The protein below binds the small molecule below.
Small molecule (SMILES): O=C(O)CC(=O)NCCCNCc1ccc(-c2ccccc2)c(Cl)c1

Binding-site contacts:
Ligand atom N1 contacts residue PRO182 of chain 1.B at 3.0 Å (h-bond).
Ligand atom C4 contacts residue PRO182 of chain 1.B at 3.4 Å (hydrophobic).
Ligand atom C7 contacts residue VAL185 of chain 1.B at 3.8 Å (hydrophobic).
Ligand atom C contacts residue ASN141 of chain 1.B at 3.2 Å.
Ligand atom C3 contacts residue MET186 of chain 1.B at 3.6 Å (hydrophobic).
Ligand atom C6 contacts residue VAL185 of chain 1.B at 3.3 Å (hydrophobic).
Ligand atom C12 contacts residue PRO182 of chain 1.B at 3.4 Å (hydrophobic).
Ligand atom O contacts residue ASN141 of chain 1.B at 3.4 Å (h-bond).
Ligand atom C4 contacts residue HIS183 of chain 1.B at 3.6 Å.
Ligand atom O contacts residue PHE144 of chain 1.B at 3.8 Å.
Ligand atom C10 contacts residue ILE187 of chain 1.B at 3.9 Å (hydrophobic).
Ligand atom C9 contacts residue ILE187 of chain 1.B at 3.7 Å (hydrophobic).
Ligand atom C4 contacts residue MET186 of chain 1.B at 4.0 Å (hydrophobic).
Ligand atom C5 contacts residue VAL185 of chain 1.B at 3.1 Å (hydrophobic).
Ligand atom C5 contacts residue PRO182 of chain 1.B at 3.7 Å (hydrophobic).
Ligand atom CL contacts residue PRO182 of chain 1.B at 3.6 Å.
Ligand atom C16 contacts residue MET248 of chain 1.B at 3.7 Å (hydrophobic).
Ligand atom CL contacts residue VAL185 of chain 1.B at 3.5 Å.
Ligand atom O1 contacts residue ASN141 of chain 1.B at 2.9 Å (h-bond).
Ligand atom C15 contacts residue MET248 of chain 1.B at 3.1 Å (hydrophobic).
Ligand atom C8 contacts residue ILE187 of chain 1.B at 3.8 Å (hydrophobic).
Ligand atom C14 contacts residue MET248 of chain 1.B at 3.3 Å (hydrophobic).
Ligand atom C17 contacts residue TYR159 of chain 1.B at 3.7 Å (hydrophobic).
Ligand atom C16 contacts residue ILE156 of chain 1.B at 3.9 Å (hydrophobic).
Ligand atom C18 contacts residue TYR159 of chain 1.B at 3.9 Å (hydrophobic).
Ligand atom O2 contacts residue HIS183 of chain 1.B at 3.3 Å.
Ligand atom C3 contacts residue HIS183 of chain 1.B at 3.9 Å.
Ligand atom N contacts residue ASN141 of chain 1.B at 3.1 Å (h-bond).
Ligand atom C12 contacts residue VAL185 of chain 1.B at 3.5 Å (hydrophobic).
Ligand atom O contacts residue THR142 of chain 1.B at 3.8 Å.
Ligand atom C1 contacts residue PHE144 of chain 1.B at 3.5 Å (hydrophobic).
Ligand atom C4 contacts residue VAL185 of chain 1.B at 3.6 Å (hydrophobic).
Ligand atom CL contacts residue MET244 of chain 1.B at 3.6 Å.
Ligand atom C16 contacts residue MET160 of chain 1.B at 3.6 Å (hydrophobic).
Ligand atom C5 contacts residue ASN141 of chain 1.B at 3.3 Å.
Ligand atom N1 contacts residue VAL185 of chain 1.B at 3.0 Å (h-bond).
Ligand atom O1 contacts residue THR142 of chain 1.B at 3.5 Å (h-bond).
Ligand atom C3 contacts residue ASN141 of chain 1.B at 3.8 Å.
Ligand atom C contacts residue PHE144 of chain 1.B at 3.3 Å (hydrophobic).
Ligand atom O1 contacts residue PHE144 of chain 1.B at 3.4 Å.

Sequence of chain 1.B:
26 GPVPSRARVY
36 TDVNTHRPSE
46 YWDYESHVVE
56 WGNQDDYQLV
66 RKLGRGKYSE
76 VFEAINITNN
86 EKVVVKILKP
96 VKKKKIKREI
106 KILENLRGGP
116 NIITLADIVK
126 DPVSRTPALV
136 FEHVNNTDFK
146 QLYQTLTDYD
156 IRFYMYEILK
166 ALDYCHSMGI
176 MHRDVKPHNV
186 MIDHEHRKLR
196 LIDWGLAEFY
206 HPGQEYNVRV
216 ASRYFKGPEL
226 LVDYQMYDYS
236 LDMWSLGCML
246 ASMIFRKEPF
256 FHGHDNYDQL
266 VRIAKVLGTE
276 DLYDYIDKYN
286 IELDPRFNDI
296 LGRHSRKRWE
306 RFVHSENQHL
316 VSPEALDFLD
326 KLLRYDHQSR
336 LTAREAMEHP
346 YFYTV